Binding-site contacts:
Ligand atom C9 contacts residue CYS39 of chain 1.A at 4.4 Å (hydrophobic).
Ligand atom C5 contacts residue CYS39 of chain 1.A at 4.3 Å (hydrophobic).
Ligand atom C4 contacts residue LEU57 of chain 1.A at 3.9 Å (hydrophobic).
Ligand atom N1 contacts residue TYR143 of chain 1.A at 4.3 Å.
Ligand atom C8 contacts residue LEU57 of chain 1.A at 4.2 Å (hydrophobic).
Ligand atom C6 contacts residue ILE37 of chain 1.A at 4.5 Å (hydrophobic).
Ligand atom S1 contacts residue CYS39 of chain 1.A at 2.0 Å (h-bond).
Ligand atom C6 contacts residue HIS140 of chain 1.A at 4.3 Å.
Ligand atom C2 contacts residue CYS39 of chain 1.A at 3.5 Å (hydrophobic).
Ligand atom S1 contacts residue PRO40 of chain 1.A at 4.0 Å.
Ligand atom C7 contacts residue LEU57 of chain 1.A at 4.3 Å (hydrophobic).
Ligand atom C9 contacts residue LEU34 of chain 1.A at 4.3 Å (hydrophobic).
Ligand atom C8 contacts residue ILE63 of chain 1.A at 3.6 Å (hydrophobic).
Ligand atom O1 contacts residue HIS140 of chain 1.A at 3.4 Å.
Ligand atom O1 contacts residue LEU139 of chain 1.A at 4.3 Å.
Ligand atom C4 contacts residue ILE43 of chain 1.A at 4.3 Å (hydrophobic).
Ligand atom C7 contacts residue TYR143 of chain 1.A at 3.6 Å (hydrophobic).
Ligand atom C6 contacts residue CYS39 of chain 1.A at 4.1 Å (hydrophobic).
Ligand atom C9 contacts residue HIS140 of chain 1.A at 4.4 Å.
Ligand atom C8 contacts residue TYR143 of chain 1.A at 3.9 Å (hydrophobic).
Ligand atom O1 contacts residue TYR143 of chain 1.A at 3.7 Å.
Ligand atom C8 contacts residue LEU139 of chain 1.A at 4.1 Å (hydrophobic).
Ligand atom C3 contacts residue CYS39 of chain 1.A at 3.3 Å (hydrophobic).
Ligand atom N1 contacts residue HIS140 of chain 1.A at 4.4 Å.
Ligand atom C9 contacts residue LEU139 of chain 1.A at 3.9 Å (hydrophobic).
Ligand atom C2 contacts residue LEU57 of chain 1.A at 4.1 Å (hydrophobic).
Ligand atom C4 contacts residue CYS39 of chain 1.A at 3.1 Å (hydrophobic).
Ligand atom C9 contacts residue ILE37 of chain 1.A at 3.5 Å (hydrophobic).
Ligand atom C3 contacts residue LEU57 of chain 1.A at 4.0 Å (hydrophobic).

This small molecule binds to this protein.
Small molecule (SMILES): CC1(C)C=C(CSS(C)(=O)=O)C(C)(C)N1[O]

Sequence of chain 1.A:
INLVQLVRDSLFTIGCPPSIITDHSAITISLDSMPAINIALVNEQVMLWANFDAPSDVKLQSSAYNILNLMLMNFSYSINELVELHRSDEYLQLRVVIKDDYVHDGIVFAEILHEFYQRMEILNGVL